The protein below binds the small molecule below.
Small molecule (SMILES): CC(=O)N[C@@H]1[C@@H](O)[C@H](O)[C@@H](CO)O[C@H]1O

Binding-site contacts:
Ligand atom C6 contacts residue ASN301 of chain 1.B at 3.3 Å.
Ligand atom C2 contacts residue THR300 of chain 1.B at 4.0 Å.
Ligand atom O7 contacts residue GLU299 of chain 1.B at 4.2 Å.
Ligand atom C3 contacts residue THR300 of chain 1.B at 4.2 Å.
Ligand atom N2 contacts residue THR300 of chain 1.B at 3.6 Å.
Ligand atom C2 contacts residue ASN298 of chain 1.B at 2.5 Å.
Ligand atom C7 contacts residue ASN298 of chain 1.B at 3.5 Å.
Ligand atom C8 contacts residue THR300 of chain 1.B at 3.7 Å.
Ligand atom C4 contacts residue ASN298 of chain 1.B at 4.2 Å.
Ligand atom C8 contacts residue GLU299 of chain 1.B at 3.3 Å.
Ligand atom N2 contacts residue ASN298 of chain 1.B at 2.9 Å (h-bond).
Ligand atom O6 contacts residue TYR293 of chain 1.B at 4.4 Å.
Ligand atom O5 contacts residue ASN301 of chain 1.B at 3.0 Å (h-bond).
Ligand atom C7 contacts residue THR300 of chain 1.B at 4.2 Å.
Ligand atom C1 contacts residue ASN301 of chain 1.B at 3.8 Å.
Ligand atom O5 contacts residue ASN298 of chain 1.B at 2.4 Å (h-bond).
Ligand atom C7 contacts residue GLU299 of chain 1.B at 3.9 Å.
Ligand atom C5 contacts residue ASN301 of chain 1.B at 3.6 Å.
Ligand atom C3 contacts residue ASN298 of chain 1.B at 3.8 Å.
Ligand atom C1 contacts residue ASN298 of chain 1.B at 1.4 Å.
Ligand atom O6 contacts residue ASN301 of chain 1.B at 3.5 Å (h-bond).
Ligand atom C5 contacts residue ASN298 of chain 1.B at 3.7 Å.
Ligand atom O7 contacts residue ASN298 of chain 1.B at 3.8 Å.
Ligand atom C1 contacts residue THR300 of chain 1.B at 3.7 Å.
Ligand atom C6 contacts residue ASN298 of chain 1.B at 4.3 Å.

Sequence of chain 1.B:
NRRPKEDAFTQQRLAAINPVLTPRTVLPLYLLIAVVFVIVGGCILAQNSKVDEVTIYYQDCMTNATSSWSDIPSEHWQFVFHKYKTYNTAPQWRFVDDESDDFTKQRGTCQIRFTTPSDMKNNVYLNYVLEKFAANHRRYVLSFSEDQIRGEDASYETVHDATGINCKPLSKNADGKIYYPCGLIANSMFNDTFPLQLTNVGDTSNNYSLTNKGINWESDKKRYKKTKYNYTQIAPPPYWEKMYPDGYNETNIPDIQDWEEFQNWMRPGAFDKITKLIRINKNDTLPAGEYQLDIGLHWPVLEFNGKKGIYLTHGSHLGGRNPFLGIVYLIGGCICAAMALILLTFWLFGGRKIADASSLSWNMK